Binding-site contacts:
Ligand atom C8 contacts residue SER55 of chain 1.MB at 3.5 Å.
Ligand atom N2 contacts residue ILE58 of chain 1.MB at 4.0 Å.
Ligand atom C1 contacts residue GLY89 of chain 1.MB at 4.5 Å.
Ligand atom O5 contacts residue ASN88 of chain 1.MB at 2.3 Å (h-bond).
Ligand atom C5 contacts residue ASN88 of chain 1.MB at 3.6 Å.
Ligand atom O6 contacts residue GLY89 of chain 1.MB at 4.0 Å.
Ligand atom N2 contacts residue ASN88 of chain 1.MB at 3.1 Å (h-bond).
Ligand atom O7 contacts residue ILE58 of chain 1.MB at 3.9 Å.
Ligand atom C8 contacts residue ILE58 of chain 1.MB at 3.3 Å (hydrophobic).
Ligand atom O5 contacts residue GLY89 of chain 1.MB at 4.0 Å.
Ligand atom C3 contacts residue ASN88 of chain 1.MB at 3.8 Å.
Ligand atom O7 contacts residue ASN88 of chain 1.MB at 3.9 Å.
Ligand atom C2 contacts residue ASN88 of chain 1.MB at 2.5 Å.
Ligand atom C4 contacts residue ASN88 of chain 1.MB at 4.2 Å.
Ligand atom O6 contacts residue ASN88 of chain 1.MB at 4.0 Å.
Ligand atom C7 contacts residue ASN88 of chain 1.MB at 3.9 Å.
Ligand atom C7 contacts residue ILE58 of chain 1.MB at 3.6 Å (hydrophobic).
Ligand atom C1 contacts residue ASN88 of chain 1.MB at 1.4 Å.

The small molecule below binds the protein below.
Small molecule (SMILES): CC(=O)N[C@@H]1[C@@H](O)[C@H](O)[C@@H](CO)O[C@H]1O

Sequence of chain 1.MB:
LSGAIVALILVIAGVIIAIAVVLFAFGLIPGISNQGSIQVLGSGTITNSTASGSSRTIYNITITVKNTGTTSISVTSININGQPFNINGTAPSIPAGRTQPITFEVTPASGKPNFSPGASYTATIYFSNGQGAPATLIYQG